Sequence of chain 1.A:
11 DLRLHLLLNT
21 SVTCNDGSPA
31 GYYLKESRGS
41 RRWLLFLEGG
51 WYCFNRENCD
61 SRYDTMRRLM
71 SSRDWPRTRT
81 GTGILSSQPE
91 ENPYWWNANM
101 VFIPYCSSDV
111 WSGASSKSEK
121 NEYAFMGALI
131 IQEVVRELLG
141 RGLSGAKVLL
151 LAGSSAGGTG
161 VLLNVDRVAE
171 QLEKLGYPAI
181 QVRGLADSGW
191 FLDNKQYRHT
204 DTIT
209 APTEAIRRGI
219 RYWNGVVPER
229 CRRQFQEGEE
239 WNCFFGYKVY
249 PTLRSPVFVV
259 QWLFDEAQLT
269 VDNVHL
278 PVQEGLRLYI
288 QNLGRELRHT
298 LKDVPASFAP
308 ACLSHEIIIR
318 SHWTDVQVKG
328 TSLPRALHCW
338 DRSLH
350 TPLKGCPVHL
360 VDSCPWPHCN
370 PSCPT

Binding-site contacts:
Ligand atom C9 contacts residue TYR52 of chain 1.A at 3.8 Å (hydrophobic).
Ligand atom N1 contacts residue PHE191 of chain 1.A at 3.5 Å.
Ligand atom C6 contacts residue PHE242 of chain 1.A at 3.3 Å (hydrophobic).
Ligand atom C1 contacts residue ALA265 of chain 1.A at 4.0 Å (hydrophobic).
Ligand atom C11 contacts residue VAL110 of chain 1.A at 4.3 Å (hydrophobic).
Ligand atom C9 contacts residue EDO1 of chain 1.H at 4.0 Å.
Ligand atom C3 contacts residue PHE191 of chain 1.A at 4.0 Å (hydrophobic).
Ligand atom C1 contacts residue VAL269 of chain 1.A at 3.9 Å (hydrophobic).
Ligand atom C1 contacts residue TRP51 of chain 1.A at 4.0 Å (hydrophobic).
Ligand atom C4 contacts residue PHE243 of chain 1.A at 3.8 Å (hydrophobic).
Ligand atom C4 contacts residue PRO210 of chain 1.A at 3.9 Å (hydrophobic).
Ligand atom F1 contacts residue TYR52 of chain 1.A at 3.6 Å.
Ligand atom C11 contacts residue ALA156 of chain 1.A at 3.7 Å (hydrophobic).
Ligand atom C6 contacts residue PHE191 of chain 1.A at 3.8 Å (hydrophobic).
Ligand atom O1 contacts residue PRO210 of chain 1.A at 3.5 Å.
Ligand atom C3 contacts residue PHE243 of chain 1.A at 3.8 Å (hydrophobic).
Ligand atom F1 contacts residue EDO1 of chain 1.H at 2.9 Å.
Ligand atom C7 contacts residue THR159 of chain 1.A at 3.5 Å.
Ligand atom C2 contacts residue VAL269 of chain 1.A at 3.8 Å (hydrophobic).
Ligand atom C12 contacts residue VAL110 of chain 1.A at 3.8 Å (hydrophobic).
Ligand atom C7 contacts residue PHE191 of chain 1.A at 3.7 Å (hydrophobic).
Ligand atom C12 contacts residue ALA156 of chain 1.A at 4.0 Å (hydrophobic).
Ligand atom O1 contacts residue VAL269 of chain 1.A at 3.5 Å.
Ligand atom C5 contacts residue PHE191 of chain 1.A at 4.0 Å (hydrophobic).
Ligand atom C4 contacts residue ILE214 of chain 1.A at 4.2 Å (hydrophobic).
Ligand atom C3 contacts residue PRO210 of chain 1.A at 3.7 Å (hydrophobic).
Ligand atom C12 contacts residue THR159 of chain 1.A at 3.2 Å.
Ligand atom C11 contacts residue EDO1 of chain 1.H at 3.7 Å.
Ligand atom N2 contacts residue PHE191 of chain 1.A at 3.6 Å.
Ligand atom C8 contacts residue PHE191 of chain 1.A at 3.9 Å (hydrophobic).
Ligand atom C12 contacts residue PHE191 of chain 1.A at 3.8 Å (hydrophobic).
Ligand atom C10 contacts residue TYR52 of chain 1.A at 3.9 Å (hydrophobic).
Ligand atom N2 contacts residue THR159 of chain 1.A at 3.3 Å (h-bond).
Ligand atom C1 contacts residue EDO1 of chain 1.H at 3.5 Å.
Ligand atom C1 contacts residue PHE191 of chain 1.A at 3.9 Å (hydrophobic).
Ligand atom C10 contacts residue EDO1 of chain 1.H at 3.3 Å.
Ligand atom N2 contacts residue PHE242 of chain 1.A at 3.3 Å (h-bond).
Ligand atom F1 contacts residue TRP51 of chain 1.A at 3.4 Å.
Ligand atom C11 contacts residue PHE191 of chain 1.A at 4.2 Å (hydrophobic).
Ligand atom O1 contacts residue TRP51 of chain 1.A at 4.1 Å.

The small molecule below binds the protein below.
Small molecule (SMILES): CC(=O)NCCc1c[nH]c2ccc(F)cc12